This small molecule binds to this protein.
Small molecule (SMILES): O=C(O)/C(O)=C(Cl)\C=C\C(=O)c1ccccc1

Sequence of chain 2.A:
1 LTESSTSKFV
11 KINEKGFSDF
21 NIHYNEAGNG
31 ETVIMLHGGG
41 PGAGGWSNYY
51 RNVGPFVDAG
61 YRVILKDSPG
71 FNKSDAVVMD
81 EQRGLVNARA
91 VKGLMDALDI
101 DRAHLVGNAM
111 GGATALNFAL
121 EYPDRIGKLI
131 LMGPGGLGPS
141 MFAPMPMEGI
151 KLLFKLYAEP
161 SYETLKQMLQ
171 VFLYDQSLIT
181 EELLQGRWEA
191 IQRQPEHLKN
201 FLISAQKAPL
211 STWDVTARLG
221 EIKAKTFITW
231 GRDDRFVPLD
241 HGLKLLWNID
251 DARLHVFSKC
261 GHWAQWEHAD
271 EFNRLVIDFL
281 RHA

Binding-site contacts:
Ligand atom OA4 contacts residue GLY39 of chain 2.A at 2.7 Å (h-bond).
Ligand atom CB3 contacts residue TRP213 of chain 2.A at 3.7 Å (hydrophobic).
Ligand atom CA2 contacts residue PHE172 of chain 2.A at 3.6 Å (hydrophobic).
Ligand atom OA3 contacts residue PHE172 of chain 2.A at 3.3 Å.
Ligand atom CB3 contacts residue LEU210 of chain 2.A at 3.8 Å (hydrophobic).
Ligand atom CLA1 contacts residue LEU153 of chain 2.A at 3.6 Å.
Ligand atom CA6 contacts residue MET110 of chain 2.A at 3.7 Å (hydrophobic).
Ligand atom CLA1 contacts residue PHE236 of chain 2.A at 3.4 Å.
Ligand atom CB5 contacts residue PHE236 of chain 2.A at 3.8 Å (hydrophobic).
Ligand atom OA2 contacts residue GLY38 of chain 2.A at 3.6 Å.
Ligand atom OA1 contacts residue GLY38 of chain 2.A at 2.8 Å.
Ligand atom OA3 contacts residue ARG187 of chain 2.A at 3.3 Å (salt-bridge).
Ligand atom CA4 contacts residue HIS262 of chain 2.A at 3.7 Å.
Ligand atom OA2 contacts residue PHE172 of chain 2.A at 3.5 Å.
Ligand atom CB6 contacts residue ILE150 of chain 2.A at 3.4 Å (hydrophobic).
Ligand atom OA2 contacts residue ASN48 of chain 2.A at 3.3 Å (h-bond).
Ligand atom CB4 contacts residue GLY135 of chain 2.A at 3.8 Å.
Ligand atom CA4 contacts residue GLY40 of chain 2.A at 3.6 Å.
Ligand atom OA1 contacts residue GLY40 of chain 2.A at 2.9 Å (h-bond).
Ligand atom OA4 contacts residue ALA109 of chain 2.A at 3.1 Å.
Ligand atom CA1 contacts residue GLY40 of chain 2.A at 3.6 Å.
Ligand atom CA1 contacts residue GLY38 of chain 2.A at 3.6 Å.
Ligand atom CB5 contacts residue VAL237 of chain 2.A at 3.5 Å (hydrophobic).
Ligand atom CA3 contacts residue PHE172 of chain 2.A at 3.7 Å (hydrophobic).
Ligand atom OA1 contacts residue GLY39 of chain 2.A at 3.1 Å (h-bond).
Ligand atom CA6 contacts residue GLY39 of chain 2.A at 3.6 Å.
Ligand atom OA1 contacts residue ALA43 of chain 2.A at 3.2 Å.
Ligand atom CLA1 contacts residue PHE172 of chain 2.A at 3.6 Å.
Ligand atom CA5 contacts residue HIS262 of chain 2.A at 3.4 Å.
Ligand atom CA3 contacts residue GLY40 of chain 2.A at 3.5 Å.
Ligand atom CA6 contacts residue ALA109 of chain 2.A at 3.3 Å (hydrophobic).
Ligand atom OA3 contacts residue GLY40 of chain 2.A at 3.7 Å.
Ligand atom OA4 contacts residue MET110 of chain 2.A at 2.9 Å (h-bond).
Ligand atom CA2 contacts residue GLY40 of chain 2.A at 3.4 Å.
Ligand atom CA5 contacts residue LEU153 of chain 2.A at 3.8 Å (hydrophobic).
Ligand atom OA2 contacts residue ASN108 of chain 2.A at 3.4 Å (h-bond).
Ligand atom CA4 contacts residue GLY39 of chain 2.A at 3.3 Å.
Ligand atom CB5 contacts residue ILE150 of chain 2.A at 3.2 Å (hydrophobic).
Ligand atom OA4 contacts residue GLY38 of chain 2.A at 3.6 Å.
Ligand atom CA5 contacts residue ALA109 of chain 2.A at 3.8 Å (hydrophobic).